This small molecule binds to this protein.
Small molecule (SMILES): CCCC[C@H](NC(=O)[C@@H]1[C@@H]2[C@H](CN1C(=O)[C@@H](NC(=O)NC1(CS(=O)(=O)C(C)(C)C)CCCCC1)C(C)(C)C)C2(C)C)[C@@H](O)C(=O)NC1CC1

Binding-site contacts:
Ligand atom O2 contacts residue GLN189 of chain 1.A at 3.5 Å.
Ligand atom C9 contacts residue MET165 of chain 1.A at 3.5 Å (hydrophobic).
Ligand atom O25 contacts residue MET165 of chain 1.A at 3.2 Å.
Ligand atom O13 contacts residue PRO168 of chain 1.A at 3.5 Å.
Ligand atom O13 contacts residue ALA191 of chain 1.A at 3.7 Å.
Ligand atom O42 contacts residue HIS41 of chain 1.A at 2.8 Å (h-bond).
Ligand atom C47 contacts residue ASN142 of chain 1.A at 3.7 Å.
Ligand atom C28 contacts residue MET165 of chain 1.A at 3.6 Å (hydrophobic).
Ligand atom C46 contacts residue THR26 of chain 1.A at 3.4 Å.
Ligand atom C47 contacts residue GLY143 of chain 1.A at 3.3 Å.
Ligand atom O44 contacts residue SER144 of chain 1.A at 3.4 Å (h-bond).
Ligand atom C43 contacts residue CYS145 of chain 1.A at 1.8 Å (hydrophobic).
Ligand atom N36 contacts residue CYS145 of chain 1.A at 3.0 Å (h-bond).
Ligand atom C8 contacts residue MET165 of chain 1.A at 3.3 Å (hydrophobic).
Ligand atom C27 contacts residue GLN189 of chain 1.A at 3.5 Å.
Ligand atom C7 contacts residue LEU167 of chain 1.A at 3.6 Å (hydrophobic).
Ligand atom C38 contacts residue CYS145 of chain 1.A at 3.3 Å (hydrophobic).
Ligand atom C23 contacts residue GLU166 of chain 1.A at 3.7 Å.
Ligand atom C46 contacts residue GLY143 of chain 1.A at 3.6 Å.
Ligand atom O42 contacts residue CYS145 of chain 1.A at 2.6 Å (h-bond).
Ligand atom C6 contacts residue ARG188 of chain 1.A at 3.3 Å.
Ligand atom N18 contacts residue GLU166 of chain 1.A at 2.6 Å (salt-bridge).
Ligand atom C16 contacts residue ALA191 of chain 1.A at 3.5 Å (hydrophobic).
Ligand atom C37 contacts residue CYS145 of chain 1.A at 2.8 Å (hydrophobic).
Ligand atom C49 contacts residue CYS145 of chain 1.A at 2.8 Å (hydrophobic).
Ligand atom O44 contacts residue GLY143 of chain 1.A at 2.9 Å (h-bond).
Ligand atom C10 contacts residue THR190 of chain 1.A at 3.2 Å.
Ligand atom C41 contacts residue GLU166 of chain 1.A at 3.7 Å.
Ligand atom C28 contacts residue HIS164 of chain 1.A at 3.6 Å.
Ligand atom C32 contacts residue HIS41 of chain 1.A at 3.7 Å.
Ligand atom C32 contacts residue MET49 of chain 1.A at 3.5 Å (hydrophobic).
Ligand atom C8 contacts residue GLN192 of chain 1.A at 3.3 Å.
Ligand atom N3 contacts residue GLU166 of chain 1.A at 3.1 Å (salt-bridge).
Ligand atom O12 contacts residue PRO168 of chain 1.A at 3.4 Å.
Ligand atom N36 contacts residue HIS164 of chain 1.A at 3.0 Å (h-bond).
Ligand atom C6 contacts residue THR190 of chain 1.A at 3.4 Å.
Ligand atom C33 contacts residue ARG188 of chain 1.A at 3.6 Å.
Ligand atom C1 contacts residue GLU166 of chain 1.A at 3.3 Å.
Ligand atom O25 contacts residue GLU166 of chain 1.A at 2.9 Å (salt-bridge).
Ligand atom O44 contacts residue CYS145 of chain 1.A at 3.0 Å (h-bond).

Sequence of chain 1.A:
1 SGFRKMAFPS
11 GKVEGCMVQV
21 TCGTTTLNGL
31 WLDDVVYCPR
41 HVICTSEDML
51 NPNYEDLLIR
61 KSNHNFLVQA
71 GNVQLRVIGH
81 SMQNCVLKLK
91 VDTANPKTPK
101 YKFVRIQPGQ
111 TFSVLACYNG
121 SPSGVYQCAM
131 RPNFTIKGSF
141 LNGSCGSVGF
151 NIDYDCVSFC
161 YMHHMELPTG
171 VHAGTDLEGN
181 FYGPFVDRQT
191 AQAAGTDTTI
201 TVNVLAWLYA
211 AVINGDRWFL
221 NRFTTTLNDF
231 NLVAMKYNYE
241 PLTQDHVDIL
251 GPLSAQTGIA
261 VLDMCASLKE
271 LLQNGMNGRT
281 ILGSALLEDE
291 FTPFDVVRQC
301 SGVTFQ